Sequence of chain 1.B:
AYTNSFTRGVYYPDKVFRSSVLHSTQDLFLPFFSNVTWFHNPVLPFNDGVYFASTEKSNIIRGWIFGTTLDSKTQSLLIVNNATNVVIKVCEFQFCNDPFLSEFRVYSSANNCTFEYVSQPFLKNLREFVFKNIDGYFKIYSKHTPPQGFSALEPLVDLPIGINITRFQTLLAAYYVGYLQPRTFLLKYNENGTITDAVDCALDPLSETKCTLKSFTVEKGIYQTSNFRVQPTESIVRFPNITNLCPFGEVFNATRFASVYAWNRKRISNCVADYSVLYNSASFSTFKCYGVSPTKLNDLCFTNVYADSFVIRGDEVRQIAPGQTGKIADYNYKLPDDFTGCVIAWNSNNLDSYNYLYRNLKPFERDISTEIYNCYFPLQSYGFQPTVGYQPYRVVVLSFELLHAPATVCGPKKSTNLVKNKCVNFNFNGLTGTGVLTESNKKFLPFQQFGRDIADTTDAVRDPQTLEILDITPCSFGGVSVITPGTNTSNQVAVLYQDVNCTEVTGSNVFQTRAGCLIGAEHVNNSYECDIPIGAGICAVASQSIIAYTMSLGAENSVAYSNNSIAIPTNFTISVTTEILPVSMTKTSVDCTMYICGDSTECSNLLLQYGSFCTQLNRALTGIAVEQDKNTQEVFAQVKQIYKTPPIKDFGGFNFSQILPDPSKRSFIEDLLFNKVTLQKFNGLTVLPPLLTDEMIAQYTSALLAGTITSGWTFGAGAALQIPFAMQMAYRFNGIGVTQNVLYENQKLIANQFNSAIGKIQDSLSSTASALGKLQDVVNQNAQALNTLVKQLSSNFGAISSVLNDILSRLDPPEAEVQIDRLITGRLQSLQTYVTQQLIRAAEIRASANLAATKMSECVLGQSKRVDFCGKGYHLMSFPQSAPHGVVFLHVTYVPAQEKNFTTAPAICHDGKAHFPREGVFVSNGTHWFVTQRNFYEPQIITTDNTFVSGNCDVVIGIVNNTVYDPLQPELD

Binding-site contacts:
Ligand atom N2 contacts residue ASN1074 of chain 1.B at 2.9 Å (h-bond).
Ligand atom O5 contacts residue ASN1074 of chain 1.B at 2.2 Å (h-bond).
Ligand atom C7 contacts residue ASN1074 of chain 1.B at 4.1 Å.
Ligand atom O6 contacts residue ASN1074 of chain 1.B at 4.3 Å.
Ligand atom C5 contacts residue ASN1074 of chain 1.B at 3.6 Å.
Ligand atom C1 contacts residue ASN1074 of chain 1.B at 1.4 Å.
Ligand atom C5 contacts residue ALA706 of chain 1.B at 3.8 Å (hydrophobic).
Ligand atom C6 contacts residue ALA706 of chain 1.B at 3.7 Å (hydrophobic).
Ligand atom C2 contacts residue ASN1074 of chain 1.B at 2.4 Å.
Ligand atom C3 contacts residue ASN1074 of chain 1.B at 3.7 Å.
Ligand atom O4 contacts residue ALA706 of chain 1.B at 3.3 Å.
Ligand atom C4 contacts residue ASN1074 of chain 1.B at 4.1 Å.
Ligand atom C4 contacts residue ALA706 of chain 1.B at 4.2 Å (hydrophobic).

A small-molecule ligand and the protein it binds are described below.
Small molecule (SMILES): CC(=O)N[C@H]1[C@H](O[C@H]2[C@H](O)[C@@H](NC(C)=O)CO[C@@H]2CO)O[C@H](CO)[C@@H](O)[C@@H]1O